Binding-site contacts:
Ligand atom C8 contacts residue NAG1 of chain 1.VA at 3.7 Å.
Ligand atom O6 contacts residue PRO275 of chain 1.I at 3.4 Å.
Ligand atom O7 contacts residue ASN428 of chain 1.I at 3.5 Å (h-bond).
Ligand atom C5 contacts residue ASN428 of chain 1.I at 3.7 Å.
Ligand atom C2 contacts residue ASN428 of chain 1.I at 2.4 Å.
Ligand atom C8 contacts residue ASN246 of chain 1.I at 3.4 Å.
Ligand atom C4 contacts residue ASN428 of chain 1.I at 4.2 Å.
Ligand atom C7 contacts residue ASN246 of chain 1.I at 4.3 Å.
Ligand atom O5 contacts residue PRO275 of chain 1.I at 3.8 Å.
Ligand atom C1 contacts residue ASN428 of chain 1.I at 1.4 Å.
Ligand atom N2 contacts residue ASN428 of chain 1.I at 2.9 Å (h-bond).
Ligand atom C7 contacts residue ASN428 of chain 1.I at 3.5 Å.
Ligand atom C3 contacts residue ASN428 of chain 1.I at 3.8 Å.
Ligand atom O5 contacts residue ASN428 of chain 1.I at 2.4 Å (h-bond).

Sequence of chain 1.I:
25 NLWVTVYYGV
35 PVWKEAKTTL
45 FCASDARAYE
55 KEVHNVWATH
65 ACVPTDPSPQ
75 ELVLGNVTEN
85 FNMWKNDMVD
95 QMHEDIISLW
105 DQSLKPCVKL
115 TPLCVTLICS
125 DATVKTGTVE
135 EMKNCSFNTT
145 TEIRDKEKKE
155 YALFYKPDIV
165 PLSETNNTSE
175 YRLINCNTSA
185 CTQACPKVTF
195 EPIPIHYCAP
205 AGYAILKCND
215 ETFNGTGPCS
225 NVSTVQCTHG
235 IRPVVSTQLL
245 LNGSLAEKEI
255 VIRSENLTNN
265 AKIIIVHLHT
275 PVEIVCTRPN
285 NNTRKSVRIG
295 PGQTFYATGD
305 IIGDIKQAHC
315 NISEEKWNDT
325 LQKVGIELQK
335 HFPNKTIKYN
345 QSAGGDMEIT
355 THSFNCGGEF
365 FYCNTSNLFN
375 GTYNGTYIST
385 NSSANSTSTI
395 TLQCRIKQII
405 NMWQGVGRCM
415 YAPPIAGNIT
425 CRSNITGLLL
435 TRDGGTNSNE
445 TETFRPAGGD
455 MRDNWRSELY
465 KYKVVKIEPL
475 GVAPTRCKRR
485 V

This small molecule binds to this protein.
Small molecule (SMILES): CC(=O)N[C@H]1[C@H](O[C@H]2[C@H](O)[C@@H](NC(C)=O)CO[C@@H]2CO)O[C@H](CO)[C@@H](O[C@@H]2O[C@H](CO)[C@@H](O)[C@H](O)[C@H]2NC(C)=O)[C@@H]1O